Sequence of chain 1.F:
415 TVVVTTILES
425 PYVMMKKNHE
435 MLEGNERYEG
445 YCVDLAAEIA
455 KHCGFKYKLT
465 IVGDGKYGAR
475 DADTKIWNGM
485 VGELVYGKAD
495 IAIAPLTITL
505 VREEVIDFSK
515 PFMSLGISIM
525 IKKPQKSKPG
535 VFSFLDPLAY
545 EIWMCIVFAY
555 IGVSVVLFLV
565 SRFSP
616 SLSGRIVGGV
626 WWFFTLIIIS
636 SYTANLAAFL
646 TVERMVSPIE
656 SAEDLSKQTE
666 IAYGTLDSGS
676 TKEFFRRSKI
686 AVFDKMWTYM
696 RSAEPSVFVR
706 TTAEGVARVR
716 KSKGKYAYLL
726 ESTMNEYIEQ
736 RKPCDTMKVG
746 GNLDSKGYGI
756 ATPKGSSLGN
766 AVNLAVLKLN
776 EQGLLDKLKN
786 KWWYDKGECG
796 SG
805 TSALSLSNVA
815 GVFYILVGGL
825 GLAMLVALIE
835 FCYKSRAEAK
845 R

The protein below binds the small molecule below.
Small molecule (SMILES): CC(C)CCC[C@@H](C)[C@H]1CC[C@H]2[C@@H]3CC=C4C[C@@H](O)CC[C@]4(C)[C@H]3CC[C@]12C

Binding-site contacts:
Ligand atom C4 contacts residue LEU157 of chain 1.H at 3.4 Å (hydrophobic).
Ligand atom C1 contacts residue TYR818 of chain 1.F at 4.4 Å (hydrophobic).
Ligand atom C23 contacts residue LEU14 of chain 1.H at 3.5 Å (hydrophobic).
Ligand atom C16 contacts residue LEU14 of chain 1.H at 4.4 Å (hydrophobic).
Ligand atom C6 contacts residue MET153 of chain 1.H at 4.5 Å (hydrophobic).
Ligand atom C23 contacts residue VAL15 of chain 1.H at 4.0 Å (hydrophobic).
Ligand atom C27 contacts residue PHE146 of chain 1.H at 4.0 Å (hydrophobic).
Ligand atom C21 contacts residue GLY822 of chain 1.F at 3.7 Å.
Ligand atom C5 contacts residue LEU157 of chain 1.H at 3.7 Å (hydrophobic).
Ligand atom C8 contacts residue MET153 of chain 1.H at 4.5 Å (hydrophobic).
Ligand atom C19 contacts residue TYR818 of chain 1.F at 3.4 Å (hydrophobic).
Ligand atom C15 contacts residue MET153 of chain 1.H at 3.4 Å (hydrophobic).
Ligand atom C6 contacts residue LEU157 of chain 1.H at 3.5 Å (hydrophobic).
Ligand atom C21 contacts residue VAL821 of chain 1.F at 4.1 Å (hydrophobic).
Ligand atom C24 contacts residue LEU14 of chain 1.H at 3.9 Å (hydrophobic).
Ligand atom C27 contacts residue ALA18 of chain 1.H at 4.3 Å (hydrophobic).
Ligand atom C3 contacts residue TYR818 of chain 1.F at 4.3 Å (hydrophobic).
Ligand atom C18 contacts residue MET11 of chain 1.H at 4.3 Å (hydrophobic).
Ligand atom C4 contacts residue TYR818 of chain 1.F at 4.4 Å (hydrophobic).
Ligand atom C14 contacts residue MET153 of chain 1.H at 4.5 Å (hydrophobic).
Ligand atom O1 contacts residue TYR818 of chain 1.F at 4.1 Å.
Ligand atom C2 contacts residue TYR818 of chain 1.F at 3.7 Å (hydrophobic).
Ligand atom C7 contacts residue MET153 of chain 1.H at 4.1 Å (hydrophobic).
Ligand atom C18 contacts residue VAL821 of chain 1.F at 4.0 Å (hydrophobic).
Ligand atom C20 contacts residue VAL821 of chain 1.F at 4.4 Å (hydrophobic).
Ligand atom C25 contacts residue LEU14 of chain 1.H at 4.3 Å (hydrophobic).

Sequence of chain 1.H:
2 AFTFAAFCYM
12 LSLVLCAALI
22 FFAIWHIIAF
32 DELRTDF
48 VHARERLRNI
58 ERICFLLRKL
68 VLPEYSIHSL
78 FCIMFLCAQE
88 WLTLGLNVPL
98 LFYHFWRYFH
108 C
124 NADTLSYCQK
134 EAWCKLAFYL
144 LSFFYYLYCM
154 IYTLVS